A small-molecule ligand and the protein it binds are described below.
Small molecule (SMILES): CC(C)CCC[C@@H](C)[C@H]1CC[C@H]2[C@@H]3CC=C4C[C@@H](O)CC[C@]4(C)[C@H]3CC[C@]12C

Binding-site contacts:
Ligand atom C3 contacts residue LYS276 of chain 1.A at 4.0 Å.
Ligand atom C2 contacts residue LYS276 of chain 1.A at 3.8 Å.
Ligand atom C4 contacts residue LYS276 of chain 1.A at 4.2 Å.
Ligand atom C6 contacts residue POV1 of chain 1.K at 4.2 Å.
Ligand atom C18 contacts residue PHE280 of chain 1.A at 4.0 Å (hydrophobic).
Ligand atom C11 contacts residue VAL425 of chain 1.A at 4.1 Å (hydrophobic).
Ligand atom C11 contacts residue SER424 of chain 1.A at 3.4 Å.
Ligand atom C18 contacts residue POV1 of chain 1.K at 4.0 Å.
Ligand atom C19 contacts residue LYS276 of chain 1.A at 4.3 Å.
Ligand atom O1 contacts residue LYS276 of chain 1.A at 3.2 Å.
Ligand atom C5 contacts residue POV1 of chain 1.K at 4.1 Å.
Ligand atom C21 contacts residue GLY421 of chain 1.A at 3.4 Å.
Ligand atom C12 contacts residue SER424 of chain 1.A at 3.3 Å.
Ligand atom C4 contacts residue POV1 of chain 1.K at 3.9 Å.
Ligand atom C21 contacts residue ILE417 of chain 1.A at 4.4 Å (hydrophobic).
Ligand atom O1 contacts residue POV1 of chain 1.K at 4.2 Å.
Ligand atom C21 contacts residue ILE420 of chain 1.A at 3.9 Å (hydrophobic).
Ligand atom C19 contacts residue VAL425 of chain 1.A at 4.3 Å (hydrophobic).
Ligand atom C20 contacts residue GLY421 of chain 1.A at 4.4 Å.
Ligand atom C23 contacts residue ILE417 of chain 1.A at 4.5 Å (hydrophobic).
Ligand atom C19 contacts residue POV1 of chain 1.K at 3.7 Å.

Sequence of chain 1.A:
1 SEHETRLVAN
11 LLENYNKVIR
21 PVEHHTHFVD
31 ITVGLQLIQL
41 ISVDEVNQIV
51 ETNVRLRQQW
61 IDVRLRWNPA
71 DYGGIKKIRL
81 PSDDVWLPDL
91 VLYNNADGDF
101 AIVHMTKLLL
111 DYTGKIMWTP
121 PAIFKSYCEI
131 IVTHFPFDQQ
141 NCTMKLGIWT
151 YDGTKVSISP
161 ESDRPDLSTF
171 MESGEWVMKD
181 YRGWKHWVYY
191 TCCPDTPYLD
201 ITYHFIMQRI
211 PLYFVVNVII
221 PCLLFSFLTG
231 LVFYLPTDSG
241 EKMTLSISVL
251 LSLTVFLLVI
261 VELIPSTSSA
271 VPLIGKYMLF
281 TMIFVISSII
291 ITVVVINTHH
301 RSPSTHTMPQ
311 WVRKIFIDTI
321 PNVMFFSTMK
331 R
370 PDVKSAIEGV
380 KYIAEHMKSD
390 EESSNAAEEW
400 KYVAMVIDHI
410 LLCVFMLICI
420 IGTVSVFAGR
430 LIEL